Binding-site contacts:
Ligand atom C8 contacts residue ARG224 of chain 1.B at 3.8 Å.
Ligand atom N2 contacts residue ASN225 of chain 1.B at 2.9 Å (h-bond).
Ligand atom C6 contacts residue VAL24 of chain 1.B at 3.6 Å (hydrophobic).
Ligand atom C4 contacts residue PRO26 of chain 1.B at 4.1 Å (hydrophobic).
Ligand atom O5 contacts residue LEU228 of chain 1.B at 3.8 Å.
Ligand atom C1 contacts residue ARG184 of chain 1.B at 3.4 Å.
Ligand atom C2 contacts residue ASN225 of chain 1.B at 2.6 Å.
Ligand atom O6 contacts residue VAL24 of chain 1.B at 2.4 Å (h-bond).
Ligand atom C5 contacts residue VAL24 of chain 1.B at 3.7 Å (hydrophobic).
Ligand atom O7 contacts residue ARG224 of chain 1.B at 3.1 Å (salt-bridge).
Ligand atom N2 contacts residue VAL24 of chain 1.B at 4.1 Å.
Ligand atom O5 contacts residue ASN225 of chain 1.B at 2.4 Å (h-bond).
Ligand atom O4 contacts residue VAL24 of chain 1.B at 3.8 Å.
Ligand atom C5 contacts residue ASN225 of chain 1.B at 3.6 Å.
Ligand atom C1 contacts residue ASN225 of chain 1.B at 1.5 Å.
Ligand atom O6 contacts residue PRO26 of chain 1.B at 3.3 Å.
Ligand atom C7 contacts residue MET243 of chain 1.B at 3.9 Å (hydrophobic).
Ligand atom O5 contacts residue PRO26 of chain 1.B at 3.9 Å.
Ligand atom N2 contacts residue ASN223 of chain 1.B at 4.0 Å.
Ligand atom C3 contacts residue VAL24 of chain 1.B at 3.7 Å (hydrophobic).
Ligand atom C7 contacts residue ASN223 of chain 1.B at 3.7 Å.
Ligand atom C7 contacts residue ARG224 of chain 1.B at 3.8 Å.
Ligand atom C3 contacts residue ASN225 of chain 1.B at 3.9 Å.
Ligand atom C8 contacts residue ASN225 of chain 1.B at 3.5 Å.
Ligand atom C6 contacts residue GLY25 of chain 1.B at 4.2 Å.
Ligand atom O5 contacts residue ARG184 of chain 1.B at 3.2 Å (salt-bridge).
Ligand atom O4 contacts residue MET243 of chain 1.B at 3.5 Å.
Ligand atom O5 contacts residue VAL24 of chain 1.B at 3.5 Å (h-bond).
Ligand atom C5 contacts residue MET243 of chain 1.B at 3.7 Å (hydrophobic).
Ligand atom C5 contacts residue ARG184 of chain 1.B at 3.3 Å.
Ligand atom C6 contacts residue MET243 of chain 1.B at 3.8 Å (hydrophobic).
Ligand atom O6 contacts residue MET243 of chain 1.B at 3.3 Å.
Ligand atom C1 contacts residue VAL24 of chain 1.B at 3.3 Å (hydrophobic).
Ligand atom C8 contacts residue MET243 of chain 1.B at 3.8 Å (hydrophobic).
Ligand atom C6 contacts residue ARG184 of chain 1.B at 3.9 Å.
Ligand atom C6 contacts residue PRO26 of chain 1.B at 3.6 Å (hydrophobic).
Ligand atom C7 contacts residue ASN225 of chain 1.B at 3.7 Å.
Ligand atom O6 contacts residue GLY25 of chain 1.B at 3.7 Å.
Ligand atom O7 contacts residue ASN223 of chain 1.B at 2.9 Å (h-bond).
Ligand atom C2 contacts residue VAL24 of chain 1.B at 4.1 Å (hydrophobic).

Sequence of chain 1.B:
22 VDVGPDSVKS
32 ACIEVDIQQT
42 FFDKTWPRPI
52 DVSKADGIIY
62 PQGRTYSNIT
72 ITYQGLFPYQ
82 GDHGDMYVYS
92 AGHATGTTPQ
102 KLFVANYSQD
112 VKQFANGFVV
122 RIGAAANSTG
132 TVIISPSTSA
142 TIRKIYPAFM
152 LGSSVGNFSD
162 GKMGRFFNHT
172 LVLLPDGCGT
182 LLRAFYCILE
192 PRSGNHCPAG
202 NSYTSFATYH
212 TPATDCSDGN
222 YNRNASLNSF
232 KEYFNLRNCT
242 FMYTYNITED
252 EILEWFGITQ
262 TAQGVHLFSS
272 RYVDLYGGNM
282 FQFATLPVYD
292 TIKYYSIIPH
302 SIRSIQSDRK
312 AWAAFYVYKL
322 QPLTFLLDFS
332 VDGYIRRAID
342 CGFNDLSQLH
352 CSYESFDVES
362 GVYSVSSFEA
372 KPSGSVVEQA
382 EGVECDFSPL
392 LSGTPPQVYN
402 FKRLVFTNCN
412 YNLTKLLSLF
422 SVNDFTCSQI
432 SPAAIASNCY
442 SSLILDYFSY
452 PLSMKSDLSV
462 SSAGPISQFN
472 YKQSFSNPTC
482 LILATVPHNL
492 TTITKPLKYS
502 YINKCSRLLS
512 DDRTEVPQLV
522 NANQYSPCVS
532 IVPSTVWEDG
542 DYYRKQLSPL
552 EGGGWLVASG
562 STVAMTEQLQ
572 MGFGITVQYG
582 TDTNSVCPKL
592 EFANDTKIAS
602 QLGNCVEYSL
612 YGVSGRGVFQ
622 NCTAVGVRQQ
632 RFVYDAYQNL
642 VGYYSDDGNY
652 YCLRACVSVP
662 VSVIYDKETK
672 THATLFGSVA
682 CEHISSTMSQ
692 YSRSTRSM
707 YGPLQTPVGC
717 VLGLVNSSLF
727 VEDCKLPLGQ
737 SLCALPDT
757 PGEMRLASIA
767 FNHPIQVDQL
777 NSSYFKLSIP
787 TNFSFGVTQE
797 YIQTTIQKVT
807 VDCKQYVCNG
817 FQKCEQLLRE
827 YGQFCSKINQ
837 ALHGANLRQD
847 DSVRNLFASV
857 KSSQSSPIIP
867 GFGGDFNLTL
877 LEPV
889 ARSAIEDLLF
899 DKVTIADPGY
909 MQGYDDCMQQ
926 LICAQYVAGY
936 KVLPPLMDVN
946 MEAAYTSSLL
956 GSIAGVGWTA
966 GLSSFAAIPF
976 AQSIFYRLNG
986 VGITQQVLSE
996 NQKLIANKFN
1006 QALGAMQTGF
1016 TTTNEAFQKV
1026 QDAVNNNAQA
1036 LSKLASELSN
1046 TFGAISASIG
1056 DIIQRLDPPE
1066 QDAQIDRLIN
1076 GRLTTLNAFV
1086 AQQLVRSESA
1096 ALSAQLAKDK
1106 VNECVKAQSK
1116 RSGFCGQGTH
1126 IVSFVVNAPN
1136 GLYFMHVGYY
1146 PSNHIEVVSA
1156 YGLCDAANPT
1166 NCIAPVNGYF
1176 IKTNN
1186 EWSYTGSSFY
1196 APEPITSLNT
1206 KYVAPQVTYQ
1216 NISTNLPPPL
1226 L

The small molecule below binds the protein below.
Small molecule (SMILES): CC(=O)N[C@H]1[C@H](O[C@H]2[C@H](O)[C@@H](NC(C)=O)CO[C@@H]2CO)O[C@H](CO)[C@@H](O)[C@@H]1O